Sequence of chain 31.C:
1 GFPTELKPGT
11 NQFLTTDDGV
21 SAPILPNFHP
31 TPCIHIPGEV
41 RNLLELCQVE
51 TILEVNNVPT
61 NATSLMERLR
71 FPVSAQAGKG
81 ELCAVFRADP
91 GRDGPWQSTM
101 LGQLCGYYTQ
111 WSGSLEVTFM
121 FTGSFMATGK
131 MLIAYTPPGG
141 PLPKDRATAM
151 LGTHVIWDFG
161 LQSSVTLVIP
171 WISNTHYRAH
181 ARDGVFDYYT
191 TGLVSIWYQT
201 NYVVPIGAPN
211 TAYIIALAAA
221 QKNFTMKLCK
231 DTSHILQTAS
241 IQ

A small-molecule ligand and the protein it binds are described below.
Small molecule (SMILES): CCO/N=C/c1ccc(OCC[C@@H](C)CCN2CCN(c3ccnc(N)c3)C2=O)cc1

Sequence of chain 35.C:
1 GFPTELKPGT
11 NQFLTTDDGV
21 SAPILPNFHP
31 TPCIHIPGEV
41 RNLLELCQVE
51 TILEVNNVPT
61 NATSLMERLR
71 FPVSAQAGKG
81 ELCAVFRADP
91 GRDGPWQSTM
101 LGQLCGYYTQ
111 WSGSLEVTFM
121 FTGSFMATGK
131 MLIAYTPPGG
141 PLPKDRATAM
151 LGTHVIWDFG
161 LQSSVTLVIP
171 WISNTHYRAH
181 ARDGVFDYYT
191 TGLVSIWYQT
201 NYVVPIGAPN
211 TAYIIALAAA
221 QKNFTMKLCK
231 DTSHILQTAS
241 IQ

Sequence of chain 35.A:
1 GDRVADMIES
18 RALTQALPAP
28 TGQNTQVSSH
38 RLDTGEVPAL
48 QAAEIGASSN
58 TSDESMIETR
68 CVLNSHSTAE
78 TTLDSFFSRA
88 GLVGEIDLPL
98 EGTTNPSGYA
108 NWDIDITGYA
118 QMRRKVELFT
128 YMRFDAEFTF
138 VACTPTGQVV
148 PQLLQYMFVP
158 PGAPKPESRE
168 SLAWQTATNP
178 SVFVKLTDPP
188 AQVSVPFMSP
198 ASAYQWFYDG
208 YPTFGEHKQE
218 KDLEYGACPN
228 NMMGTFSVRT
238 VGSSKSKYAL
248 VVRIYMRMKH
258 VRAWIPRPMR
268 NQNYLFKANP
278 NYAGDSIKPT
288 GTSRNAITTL

Binding-site contacts:
Ligand atom OAV contacts residue VAL190 of chain 35.A at 3.9 Å.
Ligand atom CAM contacts residue PHE155 of chain 35.A at 3.8 Å (hydrophobic).
Ligand atom NAC contacts residue ALA275 of chain 35.A at 3.5 Å.
Ligand atom CAH contacts residue VAL192 of chain 35.A at 3.5 Å (hydrophobic).
Ligand atom NAT contacts residue PHE155 of chain 35.A at 3.6 Å.
Ligand atom CAS contacts residue ASN228 of chain 35.A at 3.8 Å.
Ligand atom CAG contacts residue ASN228 of chain 35.A at 3.3 Å.
Ligand atom CAQ contacts residue ILE113 of chain 35.A at 3.9 Å (hydrophobic).
Ligand atom CAE contacts residue PHE137 of chain 35.A at 3.9 Å (hydrophobic).
Ligand atom OAD contacts residue ASP112 of chain 35.A at 3.4 Å.
Ligand atom NAC contacts residue THR114 of chain 35.A at 3.1 Å (h-bond).
Ligand atom CAR contacts residue TYR201 of chain 35.A at 3.2 Å (hydrophobic).
Ligand atom CAF contacts residue ASN228 of chain 35.A at 3.8 Å.
Ligand atom CAS contacts residue TYR201 of chain 35.A at 3.7 Å (hydrophobic).
Ligand atom CAI contacts residue PHE155 of chain 35.A at 3.1 Å (hydrophobic).
Ligand atom CAY contacts residue THR114 of chain 35.A at 3.8 Å.
Ligand atom CBA contacts residue ILE111 of chain 35.A at 3.7 Å (hydrophobic).
Ligand atom CAM contacts residue PRO177 of chain 35.A at 3.6 Å (hydrophobic).
Ligand atom NBE contacts residue TRP203 of chain 35.A at 3.8 Å.
Ligand atom CAL contacts residue THR114 of chain 35.A at 3.8 Å.
Ligand atom CAA contacts residue PRO177 of chain 35.A at 3.5 Å (hydrophobic).
Ligand atom CAA contacts residue TYR153 of chain 35.A at 3.9 Å (hydrophobic).
Ligand atom CAJ contacts residue VAL192 of chain 35.A at 3.7 Å (hydrophobic).
Ligand atom CAR contacts residue ASN228 of chain 35.A at 3.7 Å.
Ligand atom OAD contacts residue ILE113 of chain 35.A at 3.1 Å (h-bond).
Ligand atom CAK contacts residue PHE155 of chain 35.A at 2.9 Å (hydrophobic).
Ligand atom OAW contacts residue ILE111 of chain 35.A at 3.2 Å.
Ligand atom CAG contacts residue GLN202 of chain 35.A at 3.5 Å.
Ligand atom CAN contacts residue PHE135 of chain 35.A at 3.4 Å (hydrophobic).
Ligand atom OAW contacts residue MET195 of chain 35.A at 3.5 Å.
Ligand atom CAA contacts residue SER178 of chain 35.A at 3.5 Å.
Ligand atom CAH contacts residue PHE135 of chain 35.A at 3.4 Å (hydrophobic).
Ligand atom CAB contacts residue PHE135 of chain 35.A at 3.8 Å (hydrophobic).
Ligand atom CAF contacts residue TRP203 of chain 35.A at 3.7 Å (hydrophobic).
Ligand atom CAZ contacts residue VAL192 of chain 35.A at 3.6 Å (hydrophobic).
Ligand atom CAF contacts residue GLN202 of chain 35.A at 3.5 Å.
Ligand atom CAB contacts residue PHE131 of chain 35.A at 3.8 Å (hydrophobic).
Ligand atom CAJ contacts residue PHE135 of chain 35.A at 3.1 Å (hydrophobic).
Ligand atom CBB contacts residue ASN228 of chain 35.A at 3.7 Å.
Ligand atom CAA contacts residue VAL179 of chain 35.A at 3.1 Å (hydrophobic).